A small-molecule ligand and the protein it binds are described below.
Small molecule (SMILES): CC(=O)N[C@H]1[C@H]([C@H](O)[C@H](O)CO)O[C@@](O[C@H](CO)[C@@H](O)[C@@H]2O[C@@H](C(=O)O)C[C@H](O)[C@H]2NC(C)=O)(C(=O)O)C[C@@H]1O

Sequence of chain 5.C:
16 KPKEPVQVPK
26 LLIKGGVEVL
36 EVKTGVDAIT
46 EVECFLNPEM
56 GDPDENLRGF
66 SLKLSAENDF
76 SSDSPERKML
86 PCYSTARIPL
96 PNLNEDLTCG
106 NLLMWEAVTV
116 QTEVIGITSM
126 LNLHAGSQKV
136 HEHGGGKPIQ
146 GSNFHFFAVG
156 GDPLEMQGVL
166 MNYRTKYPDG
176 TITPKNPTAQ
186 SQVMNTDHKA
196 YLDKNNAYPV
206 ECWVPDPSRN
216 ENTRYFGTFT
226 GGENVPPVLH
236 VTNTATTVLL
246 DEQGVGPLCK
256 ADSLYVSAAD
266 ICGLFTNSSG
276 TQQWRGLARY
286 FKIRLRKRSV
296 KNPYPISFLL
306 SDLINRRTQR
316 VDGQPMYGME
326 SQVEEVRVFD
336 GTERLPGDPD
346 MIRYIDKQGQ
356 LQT

Binding-site contacts:
Ligand atom C10 contacts residue GLN278 of chain 5.C at 4.0 Å.
Ligand atom O9 contacts residue LEU67 of chain 5.C at 3.4 Å.
Ligand atom C11 contacts residue GLN278 of chain 5.C at 3.5 Å.
Ligand atom C6 contacts residue LYS68 of chain 5.C at 4.2 Å.
Ligand atom C11 contacts residue ASN272 of chain 5.C at 3.6 Å.
Ligand atom C10 contacts residue PHE75 of chain 5.D at 4.1 Å (hydrophobic).
Ligand atom C8 contacts residue GLN278 of chain 5.C at 3.6 Å.
Ligand atom C1 contacts residue ASN272 of chain 5.C at 4.1 Å.
Ligand atom O1B contacts residue LYS68 of chain 5.C at 3.9 Å.
Ligand atom C5 contacts residue ASN272 of chain 5.C at 4.1 Å.
Ligand atom C11 contacts residue THR276 of chain 5.C at 3.3 Å.
Ligand atom O8 contacts residue GLN278 of chain 5.C at 3.4 Å (h-bond).
Ligand atom O10 contacts residue PHE75 of chain 5.D at 3.8 Å.
Ligand atom N5 contacts residue ASN272 of chain 5.C at 3.2 Å (h-bond).
Ligand atom O1A contacts residue LYS68 of chain 5.C at 2.8 Å.
Ligand atom C11 contacts residue SER274 of chain 5.C at 4.1 Å.
Ligand atom O8 contacts residue LYS68 of chain 5.C at 3.4 Å.
Ligand atom C10 contacts residue ASN272 of chain 5.C at 3.9 Å.
Ligand atom C9 contacts residue LYS68 of chain 5.C at 3.8 Å.
Ligand atom O1A contacts residue THR276 of chain 5.C at 2.3 Å (h-bond).
Ligand atom O1A contacts residue ASN272 of chain 5.C at 3.6 Å (h-bond).
Ligand atom C1 contacts residue SER274 of chain 5.C at 4.1 Å.
Ligand atom C1 contacts residue LYS68 of chain 5.C at 3.6 Å.
Ligand atom O8 contacts residue ASN272 of chain 5.C at 3.4 Å (h-bond).
Ligand atom C11 contacts residue PHE270 of chain 5.C at 3.8 Å (hydrophobic).
Ligand atom N5 contacts residue GLN278 of chain 5.C at 3.7 Å.
Ligand atom C1 contacts residue THR276 of chain 5.C at 3.2 Å.
Ligand atom C9 contacts residue LEU67 of chain 5.C at 4.1 Å (hydrophobic).
Ligand atom O9 contacts residue LYS68 of chain 5.C at 2.9 Å (salt-bridge).
Ligand atom C6 contacts residue ASN272 of chain 5.C at 3.7 Å.
Ligand atom O8 contacts residue THR276 of chain 5.C at 3.6 Å.
Ligand atom C11 contacts residue PHE65 of chain 5.C at 3.4 Å (hydrophobic).
Ligand atom O1B contacts residue THR276 of chain 5.C at 3.5 Å (h-bond).
Ligand atom O1B contacts residue SER274 of chain 5.C at 2.9 Å (h-bond).
Ligand atom O9 contacts residue GLN278 of chain 5.C at 3.9 Å.
Ligand atom O7 contacts residue LEU62 of chain 5.C at 4.0 Å.
Ligand atom C11 contacts residue PHE75 of chain 5.D at 3.3 Å (hydrophobic).
Ligand atom C7 contacts residue GLN278 of chain 5.C at 3.8 Å.
Ligand atom C11 contacts residue HIS138 of chain 5.B at 3.1 Å.
Ligand atom C9 contacts residue GLN278 of chain 5.C at 3.1 Å.

Sequence of chain 5.B:
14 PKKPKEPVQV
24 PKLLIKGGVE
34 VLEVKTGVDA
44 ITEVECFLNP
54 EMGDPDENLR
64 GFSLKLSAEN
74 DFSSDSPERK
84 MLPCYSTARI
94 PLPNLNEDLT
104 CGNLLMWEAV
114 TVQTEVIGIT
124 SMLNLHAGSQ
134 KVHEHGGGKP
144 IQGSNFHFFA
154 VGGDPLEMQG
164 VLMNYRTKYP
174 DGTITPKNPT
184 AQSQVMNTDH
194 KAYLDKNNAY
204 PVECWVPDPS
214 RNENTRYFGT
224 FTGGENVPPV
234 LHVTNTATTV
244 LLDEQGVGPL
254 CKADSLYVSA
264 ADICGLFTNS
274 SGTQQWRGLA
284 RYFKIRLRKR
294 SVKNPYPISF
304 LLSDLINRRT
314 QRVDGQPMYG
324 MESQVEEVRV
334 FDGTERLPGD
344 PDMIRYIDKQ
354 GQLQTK

Sequence of chain 5.D:
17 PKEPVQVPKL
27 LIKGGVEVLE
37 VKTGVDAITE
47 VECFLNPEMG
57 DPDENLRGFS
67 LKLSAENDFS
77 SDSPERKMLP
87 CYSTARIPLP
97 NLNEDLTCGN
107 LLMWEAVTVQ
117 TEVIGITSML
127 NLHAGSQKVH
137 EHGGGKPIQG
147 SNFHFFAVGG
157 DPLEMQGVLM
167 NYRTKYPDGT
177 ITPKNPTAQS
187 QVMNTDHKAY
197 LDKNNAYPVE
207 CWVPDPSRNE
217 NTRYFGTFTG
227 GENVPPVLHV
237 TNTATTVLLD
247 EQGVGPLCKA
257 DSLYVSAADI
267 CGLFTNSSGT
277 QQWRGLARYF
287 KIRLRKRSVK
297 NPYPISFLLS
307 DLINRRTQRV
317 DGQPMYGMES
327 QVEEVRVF